This small molecule binds to this protein.
Small molecule (SMILES): C[C@H](C[C@@H](C[C@H](C[C@@H](C[C@@H](CCN1CCCC1=O)N1CCCC1=O)N1CCCC1=O)N1CCCC1=O)N1CCCC1=O)N1CCCC1=O

Binding-site contacts:
Ligand atom N03 contacts residue PHE66 of chain 2.A at 4.5 Å.
Ligand atom O04 contacts residue PHE66 of chain 2.A at 4.3 Å.
Ligand atom C33 contacts residue PHE66 of chain 2.A at 4.4 Å (hydrophobic).
Ligand atom C32 contacts residue ASP70 of chain 2.A at 3.8 Å.
Ligand atom C22 contacts residue LEU36 of chain 2.A at 4.2 Å (hydrophobic).
Ligand atom C03 contacts residue MET32 of chain 2.A at 4.3 Å (hydrophobic).
Ligand atom O02 contacts residue ILE79 of chain 2.A at 4.1 Å.
Ligand atom C06 contacts residue MET32 of chain 2.A at 3.5 Å (hydrophobic).
Ligand atom O03 contacts residue ILE79 of chain 2.A at 4.5 Å.
Ligand atom C24 contacts residue PHE66 of chain 2.A at 4.3 Å (hydrophobic).
Ligand atom C02 contacts residue MET32 of chain 2.A at 3.6 Å (hydrophobic).
Ligand atom C31 contacts residue PHE66 of chain 2.A at 4.0 Å (hydrophobic).
Ligand atom C25 contacts residue PHE66 of chain 2.A at 4.3 Å (hydrophobic).
Ligand atom C25 contacts residue GLY82 of chain 2.A at 4.1 Å.
Ligand atom C32 contacts residue PHE66 of chain 2.A at 4.2 Å (hydrophobic).
Ligand atom C30 contacts residue PHE66 of chain 2.A at 4.2 Å (hydrophobic).
Ligand atom C25 contacts residue GLU81 of chain 2.A at 3.9 Å.
Ligand atom C01 contacts residue MET32 of chain 2.A at 4.5 Å (hydrophobic).
Ligand atom C24 contacts residue GLU81 of chain 2.A at 4.3 Å.
Ligand atom C04 contacts residue MET32 of chain 2.A at 3.6 Å (hydrophobic).
Ligand atom C22 contacts residue PHE66 of chain 2.A at 3.7 Å (hydrophobic).
Ligand atom C24 contacts residue ILE79 of chain 2.A at 3.6 Å (hydrophobic).
Ligand atom C22 contacts residue GLY82 of chain 2.A at 4.5 Å.
Ligand atom C05 contacts residue MET32 of chain 2.A at 4.2 Å (hydrophobic).
Ligand atom C25 contacts residue ILE79 of chain 2.A at 4.3 Å (hydrophobic).
Ligand atom O04 contacts residue MET32 of chain 2.A at 3.9 Å.
Ligand atom C33 contacts residue ASP70 of chain 2.A at 4.5 Å.
Ligand atom C23 contacts residue ILE79 of chain 2.A at 4.1 Å (hydrophobic).

Sequence of chain 2.A:
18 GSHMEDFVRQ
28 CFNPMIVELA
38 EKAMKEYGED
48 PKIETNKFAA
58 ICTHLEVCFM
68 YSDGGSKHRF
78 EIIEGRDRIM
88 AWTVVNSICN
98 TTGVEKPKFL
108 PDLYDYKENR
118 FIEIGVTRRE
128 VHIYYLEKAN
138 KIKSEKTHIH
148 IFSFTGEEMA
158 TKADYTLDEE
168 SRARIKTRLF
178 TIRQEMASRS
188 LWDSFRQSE